Sequence of chain 1.B:
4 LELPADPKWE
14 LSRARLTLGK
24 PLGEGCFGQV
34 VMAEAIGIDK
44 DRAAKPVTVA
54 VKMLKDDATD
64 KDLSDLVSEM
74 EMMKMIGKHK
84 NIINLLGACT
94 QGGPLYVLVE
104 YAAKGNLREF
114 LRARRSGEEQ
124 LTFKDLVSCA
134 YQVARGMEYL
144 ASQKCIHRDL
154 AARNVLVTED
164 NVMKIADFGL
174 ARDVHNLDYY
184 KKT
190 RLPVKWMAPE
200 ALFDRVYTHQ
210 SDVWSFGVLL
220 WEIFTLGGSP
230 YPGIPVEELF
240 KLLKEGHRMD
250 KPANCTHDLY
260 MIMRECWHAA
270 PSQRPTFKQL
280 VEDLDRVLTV

The small molecule below binds the protein below.
Small molecule (SMILES): CCC(=O)N1C[C@@H](n2nc(C#Cc3c(F)cc4c(ncn4C4CC4)c3F)c(C(N)=O)c2NC)C[C@@H]1COC

Binding-site contacts:
Ligand atom C20 contacts residue LEU159 of chain 1.B at 3.5 Å (hydrophobic).
Ligand atom C19 contacts residue LEU159 of chain 1.B at 3.7 Å (hydrophobic).
Ligand atom C17 contacts residue GLU72 of chain 1.B at 3.4 Å.
Ligand atom C17 contacts residue LEU69 of chain 1.B at 3.5 Å (hydrophobic).
Ligand atom N6 contacts residue LEU159 of chain 1.B at 3.4 Å.
Ligand atom C1 contacts residue CYS29 of chain 1.B at 1.8 Å (hydrophobic).
Ligand atom C20 contacts residue ALA105 of chain 1.B at 3.9 Å (hydrophobic).
Ligand atom C1 contacts residue GLY28 of chain 1.B at 2.9 Å.
Ligand atom C18 contacts residue VAL102 of chain 1.B at 3.9 Å (hydrophobic).
Ligand atom C6 contacts residue LEU159 of chain 1.B at 3.9 Å (hydrophobic).
Ligand atom N5 contacts residue GLU72 of chain 1.B at 3.8 Å.
Ligand atom C4 contacts residue LEU25 of chain 1.B at 3.0 Å (hydrophobic).
Ligand atom N7 contacts residue ALA105 of chain 1.B at 3.9 Å.
Ligand atom N6 contacts residue GLU103 of chain 1.B at 3.5 Å (salt-bridge).
Ligand atom C14 contacts residue MET76 of chain 1.B at 3.5 Å (hydrophobic).
Ligand atom C2 contacts residue GLN32 of chain 1.B at 3.6 Å.
Ligand atom N5 contacts residue VAL102 of chain 1.B at 3.6 Å.
Ligand atom C4 contacts residue GLY26 of chain 1.B at 3.9 Å.
Ligand atom C14 contacts residue GLU72 of chain 1.B at 3.3 Å.
Ligand atom C16 contacts residue LEU69 of chain 1.B at 3.7 Å (hydrophobic).
Ligand atom C1 contacts residue GLN32 of chain 1.B at 3.5 Å.
Ligand atom N6 contacts residue ALA53 of chain 1.B at 3.6 Å.
Ligand atom C2 contacts residue CYS29 of chain 1.B at 2.9 Å (hydrophobic).
Ligand atom C12 contacts residue VAL102 of chain 1.B at 3.9 Å (hydrophobic).
Ligand atom F2 contacts residue ALA169 of chain 1.B at 3.3 Å.
Ligand atom C15 contacts residue GLU72 of chain 1.B at 3.4 Å.
Ligand atom C9 contacts residue VAL102 of chain 1.B at 3.7 Å (hydrophobic).
Ligand atom F2 contacts residue ILE86 of chain 1.B at 3.8 Å.
Ligand atom C3 contacts residue CYS29 of chain 1.B at 3.2 Å (hydrophobic).
Ligand atom F1 contacts residue VAL33 of chain 1.B at 2.9 Å.
Ligand atom F1 contacts residue LYS55 of chain 1.B at 3.6 Å.
Ligand atom O2 contacts residue ALA105 of chain 1.B at 3.0 Å (h-bond).
Ligand atom N4 contacts residue ASP170 of chain 1.B at 3.6 Å.
Ligand atom C2 contacts residue VAL33 of chain 1.B at 3.9 Å (hydrophobic).
Ligand atom O1 contacts residue CYS29 of chain 1.B at 3.0 Å (h-bond).
Ligand atom C16 contacts residue VAL100 of chain 1.B at 3.4 Å (hydrophobic).
Ligand atom C13 contacts residue ASP170 of chain 1.B at 3.7 Å.
Ligand atom C17 contacts residue LYS55 of chain 1.B at 3.6 Å.
Ligand atom C11 contacts residue LYS55 of chain 1.B at 3.6 Å.
Ligand atom N5 contacts residue MET76 of chain 1.B at 3.9 Å.